The protein below binds the small molecule below.
Small molecule (SMILES): CCCCCCCCCCCC[N+](C)(C)CCCS(=O)(=O)O

Binding-site contacts:
Ligand atom C2 contacts residue TRP374 of chain 9.A at 4.0 Å (hydrophobic).
Ligand atom S1 contacts residue ARG224 of chain 9.A at 4.0 Å.
Ligand atom C2 contacts residue ARG224 of chain 9.A at 4.0 Å.
Ligand atom O1S contacts residue GLY222 of chain 9.A at 3.0 Å (h-bond).
Ligand atom S1 contacts residue LYS215 of chain 9.A at 4.1 Å.
Ligand atom O2S contacts residue GLY222 of chain 9.A at 3.4 Å (h-bond).
Ligand atom S1 contacts residue TRP374 of chain 9.A at 4.4 Å.
Ligand atom N1 contacts residue TRP374 of chain 9.A at 3.5 Å.
Ligand atom C3 contacts residue ASP229 of chain 9.A at 4.4 Å.
Ligand atom S1 contacts residue GLY222 of chain 9.A at 3.8 Å.
Ligand atom O1S contacts residue ARG224 of chain 9.A at 2.9 Å (salt-bridge).
Ligand atom O1S contacts residue PHE223 of chain 9.A at 3.2 Å.
Ligand atom O1S contacts residue LYS215 of chain 9.A at 3.9 Å.
Ligand atom C3 contacts residue TRP374 of chain 9.A at 4.0 Å (hydrophobic).
Ligand atom O3S contacts residue ARG224 of chain 9.A at 3.8 Å.
Ligand atom C1 contacts residue ARG224 of chain 9.A at 4.1 Å.
Ligand atom O1S contacts residue TRP374 of chain 9.A at 4.0 Å.
Ligand atom C1 contacts residue TRP374 of chain 9.A at 3.3 Å (hydrophobic).
Ligand atom O2S contacts residue LYS215 of chain 9.A at 3.1 Å (salt-bridge).

Sequence of chain 9.A:
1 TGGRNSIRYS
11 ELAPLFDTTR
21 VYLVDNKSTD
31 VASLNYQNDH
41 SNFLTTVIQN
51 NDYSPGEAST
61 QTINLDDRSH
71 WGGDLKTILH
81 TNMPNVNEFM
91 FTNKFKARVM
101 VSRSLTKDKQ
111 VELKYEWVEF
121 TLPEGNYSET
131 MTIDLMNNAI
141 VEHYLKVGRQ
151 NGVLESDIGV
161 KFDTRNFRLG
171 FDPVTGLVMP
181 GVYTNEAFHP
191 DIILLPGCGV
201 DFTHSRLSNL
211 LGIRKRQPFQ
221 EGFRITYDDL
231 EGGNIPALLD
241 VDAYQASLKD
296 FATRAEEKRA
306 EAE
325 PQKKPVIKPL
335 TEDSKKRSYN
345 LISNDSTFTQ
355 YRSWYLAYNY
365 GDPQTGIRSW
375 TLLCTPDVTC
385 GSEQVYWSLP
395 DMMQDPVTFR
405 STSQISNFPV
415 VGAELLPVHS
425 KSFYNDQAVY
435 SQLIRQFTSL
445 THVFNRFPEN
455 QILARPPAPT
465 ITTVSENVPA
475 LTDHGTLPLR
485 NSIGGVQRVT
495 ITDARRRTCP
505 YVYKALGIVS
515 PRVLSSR